Binding-site contacts:
Ligand atom O1 contacts residue PRO169 of chain 1.B at 4.2 Å.
Ligand atom C8 contacts residue ILE27 of chain 1.C at 4.2 Å (hydrophobic).
Ligand atom C8 contacts residue PRO169 of chain 1.B at 4.2 Å (hydrophobic).
Ligand atom F2 contacts residue ILE40 of chain 1.C at 4.1 Å.
Ligand atom O2 contacts residue PRO169 of chain 1.B at 3.2 Å.
Ligand atom F3 contacts residue TRP32 of chain 1.C at 4.2 Å.
Ligand atom C6 contacts residue ILE40 of chain 1.C at 3.9 Å (hydrophobic).
Ligand atom F3 contacts residue PRO169 of chain 1.B at 3.6 Å.
Ligand atom C3 contacts residue TYR58 of chain 1.D at 3.8 Å (hydrophobic).
Ligand atom C2 contacts residue TYR58 of chain 1.D at 4.1 Å (hydrophobic).
Ligand atom C8 contacts residue MET36 of chain 1.C at 4.3 Å (hydrophobic).
Ligand atom F3 contacts residue MET36 of chain 1.C at 3.3 Å.
Ligand atom S1 contacts residue ILE40 of chain 1.C at 3.7 Å.
Ligand atom O1 contacts residue TYR58 of chain 1.D at 2.7 Å (h-bond).
Ligand atom C1 contacts residue HIS216 of chain 1.B at 3.6 Å.
Ligand atom C5 contacts residue ILE218 of chain 1.B at 4.3 Å (hydrophobic).
Ligand atom C1 contacts residue ARG43 of chain 1.C at 3.5 Å.
Ligand atom S1 contacts residue SER39 of chain 1.C at 3.5 Å (h-bond).
Ligand atom F2 contacts residue ILE27 of chain 1.C at 4.3 Å.
Ligand atom C3 contacts residue ILE218 of chain 1.B at 3.9 Å (hydrophobic).
Ligand atom F1 contacts residue ILE27 of chain 1.C at 3.3 Å.
Ligand atom F1 contacts residue MET36 of chain 1.C at 4.3 Å.
Ligand atom C4 contacts residue ARG43 of chain 1.C at 4.3 Å.
Ligand atom C6 contacts residue TYR58 of chain 1.D at 3.9 Å (hydrophobic).
Ligand atom C5 contacts residue TYR58 of chain 1.D at 3.1 Å (hydrophobic).
Ligand atom F2 contacts residue TRP32 of chain 1.C at 3.8 Å.
Ligand atom C2 contacts residue ILE218 of chain 1.B at 4.2 Å (hydrophobic).
Ligand atom O1 contacts residue ARG43 of chain 1.C at 4.3 Å.
Ligand atom S1 contacts residue ILE218 of chain 1.B at 4.1 Å.
Ligand atom O2 contacts residue TRP173 of chain 1.B at 3.0 Å (h-bond).
Ligand atom C2 contacts residue ARG43 of chain 1.C at 3.3 Å.
Ligand atom F1 contacts residue PRO169 of chain 1.B at 4.2 Å.
Ligand atom F1 contacts residue TRP173 of chain 1.B at 4.1 Å.
Ligand atom C2 contacts residue HIS216 of chain 1.B at 3.5 Å.
Ligand atom C7 contacts residue TRP173 of chain 1.B at 4.2 Å (hydrophobic).
Ligand atom C4 contacts residue SER39 of chain 1.C at 3.2 Å.
Ligand atom C3 contacts residue ARG43 of chain 1.C at 4.1 Å.
Ligand atom F1 contacts residue TRP172 of chain 1.B at 4.2 Å.
Ligand atom C7 contacts residue PRO169 of chain 1.B at 3.7 Å (hydrophobic).
Ligand atom O1 contacts residue TRP173 of chain 1.B at 3.4 Å (h-bond).

This protein binds this small molecule.
Small molecule (SMILES): O=C(CC(=O)C(F)(F)F)c1cccs1

Sequence of chain 1.B:
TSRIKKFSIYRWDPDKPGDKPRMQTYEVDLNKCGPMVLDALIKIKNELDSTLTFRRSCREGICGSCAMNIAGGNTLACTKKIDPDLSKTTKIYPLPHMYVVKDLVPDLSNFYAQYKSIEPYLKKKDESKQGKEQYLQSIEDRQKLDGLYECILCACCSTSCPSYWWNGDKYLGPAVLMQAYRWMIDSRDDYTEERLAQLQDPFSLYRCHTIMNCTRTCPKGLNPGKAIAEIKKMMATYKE

Sequence of chain 1.D:
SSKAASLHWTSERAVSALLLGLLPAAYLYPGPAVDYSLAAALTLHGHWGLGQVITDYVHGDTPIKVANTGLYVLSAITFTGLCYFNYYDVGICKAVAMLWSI

Sequence of chain 1.C:
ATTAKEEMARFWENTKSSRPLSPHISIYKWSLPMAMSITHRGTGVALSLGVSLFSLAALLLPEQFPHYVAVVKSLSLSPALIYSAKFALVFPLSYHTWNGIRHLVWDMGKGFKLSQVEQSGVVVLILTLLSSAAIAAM